Sequence of chain 2.A:
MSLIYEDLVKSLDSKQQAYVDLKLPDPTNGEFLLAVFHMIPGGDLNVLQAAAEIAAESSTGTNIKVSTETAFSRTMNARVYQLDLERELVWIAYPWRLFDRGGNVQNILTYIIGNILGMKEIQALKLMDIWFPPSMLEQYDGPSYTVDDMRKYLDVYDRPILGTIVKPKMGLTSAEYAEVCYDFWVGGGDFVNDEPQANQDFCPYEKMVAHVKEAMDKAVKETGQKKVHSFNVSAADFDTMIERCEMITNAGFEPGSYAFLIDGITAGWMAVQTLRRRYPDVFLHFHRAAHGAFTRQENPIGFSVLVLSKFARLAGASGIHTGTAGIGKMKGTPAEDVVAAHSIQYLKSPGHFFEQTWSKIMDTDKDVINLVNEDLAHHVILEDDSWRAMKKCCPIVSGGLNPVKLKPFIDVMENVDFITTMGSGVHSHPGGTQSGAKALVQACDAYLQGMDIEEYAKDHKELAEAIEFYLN

This protein binds this small molecule.
Small molecule (SMILES): O=C(O)[C@@](O)(COP(=O)(O)O)[C@H](O)[C@H](O)COP(=O)(O)O

Sequence of chain 2.B:
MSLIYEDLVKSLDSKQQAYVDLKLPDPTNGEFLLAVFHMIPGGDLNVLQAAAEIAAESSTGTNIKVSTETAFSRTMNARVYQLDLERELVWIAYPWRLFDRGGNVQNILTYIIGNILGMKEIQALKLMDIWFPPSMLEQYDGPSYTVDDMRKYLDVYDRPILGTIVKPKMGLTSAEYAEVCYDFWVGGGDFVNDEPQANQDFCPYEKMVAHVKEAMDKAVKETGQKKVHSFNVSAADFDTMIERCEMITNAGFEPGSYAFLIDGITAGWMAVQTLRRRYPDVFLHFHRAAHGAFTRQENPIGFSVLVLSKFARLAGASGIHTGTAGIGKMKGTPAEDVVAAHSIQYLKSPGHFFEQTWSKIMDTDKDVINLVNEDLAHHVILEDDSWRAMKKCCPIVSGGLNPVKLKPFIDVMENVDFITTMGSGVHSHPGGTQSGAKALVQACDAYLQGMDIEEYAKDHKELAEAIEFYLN

Binding-site contacts:
Ligand atom O7 contacts residue GLU196 of chain 2.A at 3.5 Å (salt-bridge).
Ligand atom O2P contacts residue SER425 of chain 2.A at 2.9 Å (h-bond).
Ligand atom O6P contacts residue HIS322 of chain 2.A at 3.5 Å.
Ligand atom C3 contacts residue MG1 of chain 2.G at 2.9 Å.
Ligand atom O4P contacts residue HIS322 of chain 2.A at 2.9 Å (h-bond).
Ligand atom C contacts residue LYS167 of chain 2.A at 3.6 Å.
Ligand atom O2 contacts residue LYS167 of chain 2.A at 3.3 Å (salt-bridge).
Ligand atom O2P contacts residue LYS167 of chain 2.A at 3.4 Å.
Ligand atom O2P contacts residue THR62 of chain 2.B at 2.7 Å (h-bond).
Ligand atom C1 contacts residue SER399 of chain 2.A at 3.4 Å.
Ligand atom O1P contacts residue ILE165 of chain 2.A at 3.6 Å.
Ligand atom O3P contacts residue GLY401 of chain 2.A at 2.8 Å (h-bond).
Ligand atom C5 contacts residue ASN115 of chain 2.B at 3.5 Å.
Ligand atom C contacts residue MG1 of chain 2.G at 2.5 Å.
Ligand atom O2 contacts residue ASP195 of chain 2.A at 3.3 Å (salt-bridge).
Ligand atom O7 contacts residue ASP195 of chain 2.A at 3.2 Å (salt-bridge).
Ligand atom O4P contacts residue SER399 of chain 2.A at 3.2 Å (h-bond).
Ligand atom O7 contacts residue LYS169 of chain 2.A at 3.3 Å (salt-bridge).
Ligand atom O3 contacts residue MG1 of chain 2.G at 2.2 Å.
Ligand atom O1 contacts residue LYS167 of chain 2.A at 3.2 Å (salt-bridge).
Ligand atom O2 contacts residue KCX193 of chain 2.A at 2.7 Å (h-bond).
Ligand atom O7 contacts residue LYS167 of chain 2.A at 3.3 Å (salt-bridge).
Ligand atom O4 contacts residue GLY400 of chain 2.A at 2.9 Å (h-bond).
Ligand atom O3P contacts residue LYS330 of chain 2.A at 2.7 Å (salt-bridge).
Ligand atom C3 contacts residue KCX193 of chain 2.A at 3.2 Å.
Ligand atom O1 contacts residue ILE165 of chain 2.A at 3.6 Å.
Ligand atom C2 contacts residue MG1 of chain 2.G at 2.5 Å.
Ligand atom O5P contacts residue ARG289 of chain 2.A at 2.9 Å (salt-bridge).
Ligand atom O7 contacts residue MG1 of chain 2.G at 1.9 Å.
Ligand atom O3 contacts residue KCX193 of chain 2.A at 2.9 Å (h-bond).
Ligand atom O3 contacts residue ASN115 of chain 2.B at 3.1 Å (h-bond).
Ligand atom O1P contacts residue GLY424 of chain 2.A at 2.9 Å (h-bond).
Ligand atom O4 contacts residue SER399 of chain 2.A at 3.1 Å.
Ligand atom C contacts residue ASN115 of chain 2.B at 3.5 Å.
Ligand atom O6 contacts residue LYS330 of chain 2.A at 2.8 Å (salt-bridge).
Ligand atom O3 contacts residue HIS288 of chain 2.A at 2.6 Å (h-bond).
Ligand atom O7 contacts residue ASN115 of chain 2.B at 3.1 Å (h-bond).
Ligand atom O3 contacts residue GLU196 of chain 2.A at 3.0 Å (salt-bridge).
Ligand atom O2 contacts residue MG1 of chain 2.G at 2.0 Å.
Ligand atom O6P contacts residue ARG289 of chain 2.A at 3.0 Å (salt-bridge).